Sequence of chain 1.B:
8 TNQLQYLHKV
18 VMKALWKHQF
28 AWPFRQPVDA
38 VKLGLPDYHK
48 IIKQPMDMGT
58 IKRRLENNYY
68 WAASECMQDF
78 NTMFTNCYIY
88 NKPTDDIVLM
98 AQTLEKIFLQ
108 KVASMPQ

Binding-site contacts:
Ligand atom C12 contacts residue PRO30 of chain 1.B at 3.8 Å (hydrophobic).
Ligand atom C01 contacts residue ILE94 of chain 1.B at 3.8 Å (hydrophobic).
Ligand atom C05 contacts residue ILE94 of chain 1.B at 4.2 Å (hydrophobic).
Ligand atom C12 contacts residue ILE94 of chain 1.B at 3.8 Å (hydrophobic).
Ligand atom C17 contacts residue LEU40 of chain 1.B at 4.0 Å (hydrophobic).
Ligand atom C24 contacts residue PRO30 of chain 1.B at 3.7 Å (hydrophobic).
Ligand atom C11 contacts residue VAL35 of chain 1.B at 3.8 Å (hydrophobic).
Ligand atom C02 contacts residue PRO30 of chain 1.B at 4.0 Å (hydrophobic).
Ligand atom C08 contacts residue VAL35 of chain 1.B at 4.2 Å (hydrophobic).
Ligand atom C13 contacts residue LEU42 of chain 1.B at 3.7 Å (hydrophobic).
Ligand atom C02 contacts residue LEU40 of chain 1.B at 3.8 Å (hydrophobic).
Ligand atom C06 contacts residue ILE94 of chain 1.B at 4.0 Å (hydrophobic).
Ligand atom C12 contacts residue PHE31 of chain 1.B at 3.6 Å (hydrophobic).
Ligand atom C16 contacts residue LEU40 of chain 1.B at 4.1 Å (hydrophobic).
Ligand atom C13 contacts residue ASN88 of chain 1.B at 3.4 Å.
Ligand atom O09 contacts residue ASN88 of chain 1.B at 3.2 Å (h-bond).
Ligand atom C04 contacts residue LEU40 of chain 1.B at 4.2 Å (hydrophobic).
Ligand atom C15 contacts residue TRP29 of chain 1.B at 4.1 Å (hydrophobic).
Ligand atom N10 contacts residue VAL35 of chain 1.B at 3.8 Å.
Ligand atom C03 contacts residue LEU40 of chain 1.B at 3.7 Å (hydrophobic).
Ligand atom C15 contacts residue LEU40 of chain 1.B at 4.3 Å (hydrophobic).
Ligand atom C13 contacts residue TYR87 of chain 1.B at 4.1 Å (hydrophobic).
Ligand atom N10 contacts residue ASN88 of chain 1.B at 3.8 Å.
Ligand atom C03 contacts residue PRO30 of chain 1.B at 3.8 Å (hydrophobic).
Ligand atom C24 contacts residue MET97 of chain 1.B at 4.1 Å (hydrophobic).
Ligand atom C07 contacts residue VAL35 of chain 1.B at 4.1 Å (hydrophobic).
Ligand atom C04 contacts residue PRO30 of chain 1.B at 4.0 Å (hydrophobic).
Ligand atom C08 contacts residue ASN88 of chain 1.B at 3.8 Å.
Ligand atom O09 contacts residue TYR45 of chain 1.B at 4.0 Å.
Ligand atom C07 contacts residue ILE94 of chain 1.B at 3.9 Å (hydrophobic).
Ligand atom C16 contacts residue TRP29 of chain 1.B at 3.3 Å (hydrophobic).
Ligand atom N14 contacts residue PRO30 of chain 1.B at 3.9 Å.
Ligand atom N14 contacts residue LEU40 of chain 1.B at 3.9 Å.
Ligand atom O09 contacts residue VAL35 of chain 1.B at 4.0 Å.
Ligand atom C24 contacts residue ILE94 of chain 1.B at 4.0 Å (hydrophobic).
Ligand atom C11 contacts residue ILE94 of chain 1.B at 3.8 Å (hydrophobic).
Ligand atom C24 contacts residue TRP29 of chain 1.B at 3.8 Å (hydrophobic).
Ligand atom C12 contacts residue VAL35 of chain 1.B at 4.3 Å (hydrophobic).
Ligand atom N10 contacts residue CYS84 of chain 1.B at 4.0 Å.
Ligand atom C17 contacts residue TRP29 of chain 1.B at 3.8 Å (hydrophobic).

The small molecule below binds the protein below.
Small molecule (SMILES): Cc1noc(C)c1-c1cc(-c2c(C)noc2C)c2cccnc2c1